Sequence of chain 1.C:
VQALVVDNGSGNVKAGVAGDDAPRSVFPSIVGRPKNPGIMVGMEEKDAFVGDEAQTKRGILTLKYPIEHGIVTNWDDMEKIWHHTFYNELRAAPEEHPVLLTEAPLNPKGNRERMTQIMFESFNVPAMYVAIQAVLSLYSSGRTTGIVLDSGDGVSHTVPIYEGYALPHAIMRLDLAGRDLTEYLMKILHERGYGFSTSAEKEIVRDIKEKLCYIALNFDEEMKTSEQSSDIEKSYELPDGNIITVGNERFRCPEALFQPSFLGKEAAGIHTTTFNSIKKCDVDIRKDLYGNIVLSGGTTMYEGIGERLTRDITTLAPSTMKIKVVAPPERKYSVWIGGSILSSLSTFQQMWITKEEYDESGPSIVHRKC

Sequence of chain 1.A:
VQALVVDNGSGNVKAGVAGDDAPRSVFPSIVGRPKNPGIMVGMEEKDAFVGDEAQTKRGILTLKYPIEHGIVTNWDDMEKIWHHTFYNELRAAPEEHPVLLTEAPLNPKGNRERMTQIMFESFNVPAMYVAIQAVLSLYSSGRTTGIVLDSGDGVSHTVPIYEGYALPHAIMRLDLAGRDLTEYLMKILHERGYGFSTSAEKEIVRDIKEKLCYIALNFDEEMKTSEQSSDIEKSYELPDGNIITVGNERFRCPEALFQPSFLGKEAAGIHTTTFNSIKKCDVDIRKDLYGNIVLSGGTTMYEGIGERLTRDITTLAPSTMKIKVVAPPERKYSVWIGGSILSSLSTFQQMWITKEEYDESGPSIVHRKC

Sequence of chain 1.E:
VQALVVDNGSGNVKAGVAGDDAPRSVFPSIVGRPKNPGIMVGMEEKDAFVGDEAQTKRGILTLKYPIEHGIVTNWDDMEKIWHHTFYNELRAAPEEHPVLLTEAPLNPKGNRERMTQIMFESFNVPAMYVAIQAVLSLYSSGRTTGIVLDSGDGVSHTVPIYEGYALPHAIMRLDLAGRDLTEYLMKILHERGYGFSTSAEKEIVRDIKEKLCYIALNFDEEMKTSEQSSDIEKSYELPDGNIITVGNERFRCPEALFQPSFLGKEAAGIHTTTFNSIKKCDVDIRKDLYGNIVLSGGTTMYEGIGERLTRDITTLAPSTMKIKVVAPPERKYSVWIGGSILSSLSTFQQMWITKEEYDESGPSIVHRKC

The protein below binds the small molecule below.
Small molecule (SMILES): C/C1=C\[C@H](C)C[C@H](C)OC(=O)C[C@H](c2ccc(O)cc2)NC(=O)[C@@H](Cc2c(Br)[nH]c3ccccc23)N(C)C(=O)[C@H](C)NC(=O)[C@@H](C)C1

Binding-site contacts:
Ligand atom C25 contacts residue ARG180 of chain 1.E at 3.7 Å.
Ligand atom C17 contacts residue VAL290 of chain 1.A at 3.3 Å (hydrophobic).
Ligand atom C13 contacts residue PHE203 of chain 1.C at 3.1 Å (hydrophobic).
Ligand atom O4 contacts residue GLU208 of chain 1.C at 3.1 Å (salt-bridge).
Ligand atom C21 contacts residue ILE78 of chain 1.E at 3.8 Å (hydrophobic).
Ligand atom O5 contacts residue GLY117 of chain 1.E at 3.7 Å.
Ligand atom N contacts residue GLY200 of chain 1.C at 3.0 Å (h-bond).
Ligand atom C contacts residue ASN249 of chain 1.C at 3.0 Å.
Ligand atom C34 contacts residue ILE78 of chain 1.E at 4.0 Å (hydrophobic).
Ligand atom C11 contacts residue GLY202 of chain 1.C at 3.6 Å.
Ligand atom C25 contacts residue LEU113 of chain 1.E at 3.8 Å (hydrophobic).
Ligand atom C26 contacts residue ARG180 of chain 1.E at 3.5 Å.
Ligand atom N3 contacts residue ASP182 of chain 1.E at 3.8 Å.
Ligand atom C24 contacts residue PRO115 of chain 1.E at 3.5 Å (hydrophobic).
Ligand atom C23 contacts residue ILE78 of chain 1.E at 3.1 Å (hydrophobic).
Ligand atom N3 contacts residue ARG180 of chain 1.E at 4.0 Å.
Ligand atom C12 contacts residue PHE203 of chain 1.C at 3.5 Å (hydrophobic).
Ligand atom C2 contacts residue TYR201 of chain 1.C at 3.4 Å (hydrophobic).
Ligand atom C24 contacts residue GLY200 of chain 1.C at 3.8 Å.
Ligand atom C16 contacts residue LEU245 of chain 1.C at 3.1 Å (hydrophobic).
Ligand atom C22 contacts residue ILE78 of chain 1.E at 3.3 Å (hydrophobic).
Ligand atom N2 contacts residue GLY202 of chain 1.C at 3.5 Å (h-bond).
Ligand atom C31 contacts residue ARG199 of chain 1.C at 3.8 Å.
Ligand atom C8 contacts residue GLY200 of chain 1.C at 3.6 Å.
Ligand atom C35 contacts residue TYR201 of chain 1.C at 2.7 Å (hydrophobic).
Ligand atom C23 contacts residue PRO115 of chain 1.E at 3.9 Å (hydrophobic).
Ligand atom C16 contacts residue ILE251 of chain 1.C at 3.7 Å (hydrophobic).
Ligand atom BR contacts residue HIS76 of chain 1.E at 3.2 Å.
Ligand atom C7 contacts residue GLY200 of chain 1.C at 3.8 Å.
Ligand atom C23 contacts residue GLY200 of chain 1.C at 3.3 Å.
Ligand atom C30 contacts residue GLY200 of chain 1.C at 3.7 Å.
Ligand atom C24 contacts residue ILE78 of chain 1.E at 3.6 Å (hydrophobic).
Ligand atom C24 contacts residue TYR201 of chain 1.C at 3.7 Å (hydrophobic).
Ligand atom C25 contacts residue HIS197 of chain 1.C at 3.4 Å.
Ligand atom C3 contacts residue TYR201 of chain 1.C at 3.5 Å (hydrophobic).
Ligand atom C26 contacts residue HIS197 of chain 1.C at 3.9 Å.
Ligand atom C31 contacts residue GLY200 of chain 1.C at 3.9 Å.
Ligand atom C27 contacts residue ILE78 of chain 1.E at 3.9 Å (hydrophobic).
Ligand atom O4 contacts residue GLY202 of chain 1.C at 3.6 Å (h-bond).
Ligand atom O3 contacts residue GLY202 of chain 1.C at 3.7 Å.